Binding-site contacts:
Ligand atom C7 contacts residue LYS133 of chain 1.A at 3.7 Å.
Ligand atom O7 contacts residue SER120 of chain 1.A at 3.8 Å.
Ligand atom O3 contacts residue GLN100 of chain 1.A at 4.2 Å.
Ligand atom O7 contacts residue GLN100 of chain 1.A at 2.9 Å (h-bond).
Ligand atom N2 contacts residue ASN122 of chain 1.A at 2.9 Å (h-bond).
Ligand atom O5 contacts residue ASN122 of chain 1.A at 2.4 Å (h-bond).
Ligand atom C5 contacts residue ASN122 of chain 1.A at 3.7 Å.
Ligand atom O7 contacts residue PHE121 of chain 1.A at 3.9 Å.
Ligand atom C8 contacts residue GLN100 of chain 1.A at 3.8 Å.
Ligand atom C1 contacts residue LYS133 of chain 1.A at 3.8 Å.
Ligand atom O7 contacts residue LYS133 of chain 1.A at 3.6 Å.
Ligand atom C6 contacts residue LYS131 of chain 1.A at 4.2 Å.
Ligand atom C7 contacts residue GLN100 of chain 1.A at 3.2 Å.
Ligand atom N2 contacts residue LYS133 of chain 1.A at 3.0 Å (salt-bridge).
Ligand atom C3 contacts residue LYS133 of chain 1.A at 4.1 Å.
Ligand atom C8 contacts residue THR98 of chain 1.A at 3.4 Å.
Ligand atom C7 contacts residue ASN122 of chain 1.A at 3.3 Å.
Ligand atom O7 contacts residue ASN122 of chain 1.A at 4.2 Å.
Ligand atom C4 contacts residue ASN122 of chain 1.A at 4.2 Å.
Ligand atom C8 contacts residue ASP129 of chain 2.A at 4.5 Å.
Ligand atom N2 contacts residue GLN100 of chain 1.A at 3.9 Å.
Ligand atom C3 contacts residue ASN122 of chain 1.A at 3.8 Å.
Ligand atom C2 contacts residue ASN122 of chain 1.A at 2.4 Å.
Ligand atom C2 contacts residue LYS133 of chain 1.A at 3.9 Å.
Ligand atom C1 contacts residue ASN122 of chain 1.A at 1.4 Å.
Ligand atom C8 contacts residue ASN122 of chain 1.A at 3.4 Å.
Ligand atom O6 contacts residue LYS131 of chain 1.A at 3.1 Å.
Ligand atom O7 contacts residue THR98 of chain 1.A at 4.2 Å.

Sequence of chain 1.A:
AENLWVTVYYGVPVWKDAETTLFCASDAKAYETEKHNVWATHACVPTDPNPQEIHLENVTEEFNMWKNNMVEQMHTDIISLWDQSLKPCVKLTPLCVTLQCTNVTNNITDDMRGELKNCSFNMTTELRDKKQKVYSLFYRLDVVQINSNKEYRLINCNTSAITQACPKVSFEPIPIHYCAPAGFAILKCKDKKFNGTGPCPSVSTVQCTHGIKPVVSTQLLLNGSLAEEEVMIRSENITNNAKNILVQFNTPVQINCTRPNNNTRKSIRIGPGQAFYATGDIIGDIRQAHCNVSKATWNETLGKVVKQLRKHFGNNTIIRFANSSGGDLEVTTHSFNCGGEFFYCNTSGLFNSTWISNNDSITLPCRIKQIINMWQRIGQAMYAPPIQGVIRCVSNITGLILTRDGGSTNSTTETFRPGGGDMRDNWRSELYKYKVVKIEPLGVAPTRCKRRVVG

This small molecule binds to this protein.
Small molecule (SMILES): CC(=O)N[C@H]1[C@H](O[C@H]2[C@H](O)[C@@H](NC(C)=O)CO[C@@H]2CO)O[C@H](CO)[C@@H](O)[C@@H]1O

Sequence of chain 2.A:
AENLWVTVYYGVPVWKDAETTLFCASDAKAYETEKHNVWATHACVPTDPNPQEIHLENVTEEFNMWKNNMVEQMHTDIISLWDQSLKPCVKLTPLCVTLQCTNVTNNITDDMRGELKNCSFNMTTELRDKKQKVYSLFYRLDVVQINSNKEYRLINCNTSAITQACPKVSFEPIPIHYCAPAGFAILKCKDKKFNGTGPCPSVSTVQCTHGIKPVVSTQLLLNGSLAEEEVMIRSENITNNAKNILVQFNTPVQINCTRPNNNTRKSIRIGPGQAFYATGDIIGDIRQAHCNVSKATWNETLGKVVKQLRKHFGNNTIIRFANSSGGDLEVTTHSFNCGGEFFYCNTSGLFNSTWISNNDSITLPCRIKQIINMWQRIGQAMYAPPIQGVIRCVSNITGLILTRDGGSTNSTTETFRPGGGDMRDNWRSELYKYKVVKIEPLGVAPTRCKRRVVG